Binding-site contacts:
Ligand atom O2P contacts residue THR133 of chain 1.A at 2.6 Å (h-bond).
Ligand atom O2 contacts residue MG1 of chain 1.C at 2.2 Å.
Ligand atom O2 contacts residue ARG65 of chain 1.A at 3.4 Å.
Ligand atom O1P contacts residue ALA129 of chain 1.A at 2.9 Å (h-bond).
Ligand atom O3 contacts residue ASP125 of chain 1.A at 2.6 Å (salt-bridge).
Ligand atom C3 contacts residue MG1 of chain 1.C at 3.1 Å.
Ligand atom O3A contacts residue LYS89 of chain 1.B at 3.5 Å (salt-bridge).
Ligand atom O1B contacts residue ARG65 of chain 1.A at 3.1 Å (salt-bridge).
Ligand atom O3P contacts residue ALA129 of chain 1.A at 3.4 Å.
Ligand atom O2B contacts residue ARG85 of chain 1.B at 2.8 Å (salt-bridge).
Ligand atom C1 contacts residue MG1 of chain 1.C at 3.2 Å.
Ligand atom C2 contacts residue ASP126 of chain 1.A at 3.3 Å.
Ligand atom PA contacts residue MG1 of chain 1.C at 3.4 Å.
Ligand atom O2A contacts residue ARG65 of chain 1.A at 3.3 Å (salt-bridge).
Ligand atom O2P contacts residue GLY132 of chain 1.A at 3.5 Å (h-bond).
Ligand atom O1A contacts residue LEU101 of chain 1.A at 3.4 Å.
Ligand atom O3A contacts residue LYS86 of chain 1.A at 3.5 Å (salt-bridge).
Ligand atom C5 contacts residue LEU127 of chain 1.A at 3.4 Å (hydrophobic).
Ligand atom O3B contacts residue ARG85 of chain 1.B at 2.9 Å (salt-bridge).
Ligand atom O1 contacts residue MG1 of chain 1.C at 2.3 Å.
Ligand atom O1B contacts residue MG1 of chain 1.C at 2.0 Å.
Ligand atom O3B contacts residue ARG65 of chain 1.A at 2.7 Å (salt-bridge).
Ligand atom O3A contacts residue MG1 of chain 1.C at 3.3 Å.
Ligand atom C3 contacts residue ASP125 of chain 1.A at 3.2 Å.
Ligand atom O2 contacts residue ASP126 of chain 1.A at 2.6 Å (salt-bridge).
Ligand atom O3P contacts residue THR130 of chain 1.A at 2.6 Å (h-bond).
Ligand atom O1P contacts residue THR130 of chain 1.A at 3.2 Å (h-bond).
Ligand atom C3 contacts residue LEU127 of chain 1.A at 3.6 Å (hydrophobic).
Ligand atom C1 contacts residue ARG65 of chain 1.A at 3.3 Å.
Ligand atom O3B contacts residue LYS89 of chain 1.B at 3.3 Å.
Ligand atom P contacts residue THR130 of chain 1.A at 3.5 Å.
Ligand atom PB contacts residue MG1 of chain 1.C at 3.2 Å.
Ligand atom O2B contacts residue SER64 of chain 1.A at 3.3 Å (h-bond).
Ligand atom C2 contacts residue MG1 of chain 1.C at 2.9 Å.
Ligand atom O1A contacts residue LYS86 of chain 1.A at 3.3 Å (salt-bridge).
Ligand atom O1B contacts residue SER64 of chain 1.A at 2.9 Å (h-bond).
Ligand atom C4 contacts residue THR133 of chain 1.A at 3.6 Å.
Ligand atom O1P contacts residue GLY131 of chain 1.A at 2.8 Å (h-bond).
Ligand atom O2A contacts residue LYS89 of chain 1.B at 2.9 Å (salt-bridge).
Ligand atom O3 contacts residue MG1 of chain 1.C at 2.2 Å.

Sequence of chain 1.A:
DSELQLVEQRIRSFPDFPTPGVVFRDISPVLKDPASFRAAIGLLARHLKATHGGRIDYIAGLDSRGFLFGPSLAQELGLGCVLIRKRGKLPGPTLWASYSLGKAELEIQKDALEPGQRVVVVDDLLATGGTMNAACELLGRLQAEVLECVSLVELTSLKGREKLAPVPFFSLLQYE

Sequence of chain 1.B:
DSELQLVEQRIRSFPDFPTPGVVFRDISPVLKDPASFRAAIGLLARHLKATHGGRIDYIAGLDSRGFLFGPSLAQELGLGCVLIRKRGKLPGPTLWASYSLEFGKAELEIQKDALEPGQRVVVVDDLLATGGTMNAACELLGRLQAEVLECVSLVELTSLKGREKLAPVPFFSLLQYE

This protein binds this small molecule.
Small molecule (SMILES): O=P(O)(O)OC[C@H]1O[C@H](O[P](=O)(O)OP(=O)(O)O)[C@H](O)[C@@H]1O